Sequence of chain 3.A:
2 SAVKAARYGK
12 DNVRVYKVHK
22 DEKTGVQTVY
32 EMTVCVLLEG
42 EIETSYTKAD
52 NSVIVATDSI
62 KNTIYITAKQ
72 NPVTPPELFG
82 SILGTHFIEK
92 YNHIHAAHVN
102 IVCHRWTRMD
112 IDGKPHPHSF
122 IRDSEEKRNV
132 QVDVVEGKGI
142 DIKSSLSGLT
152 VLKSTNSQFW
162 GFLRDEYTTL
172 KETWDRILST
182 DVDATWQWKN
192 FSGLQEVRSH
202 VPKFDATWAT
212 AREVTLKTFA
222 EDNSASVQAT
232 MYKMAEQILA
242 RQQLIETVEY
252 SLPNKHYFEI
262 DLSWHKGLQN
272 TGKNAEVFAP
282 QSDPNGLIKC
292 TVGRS

Sequence of chain 4.A:
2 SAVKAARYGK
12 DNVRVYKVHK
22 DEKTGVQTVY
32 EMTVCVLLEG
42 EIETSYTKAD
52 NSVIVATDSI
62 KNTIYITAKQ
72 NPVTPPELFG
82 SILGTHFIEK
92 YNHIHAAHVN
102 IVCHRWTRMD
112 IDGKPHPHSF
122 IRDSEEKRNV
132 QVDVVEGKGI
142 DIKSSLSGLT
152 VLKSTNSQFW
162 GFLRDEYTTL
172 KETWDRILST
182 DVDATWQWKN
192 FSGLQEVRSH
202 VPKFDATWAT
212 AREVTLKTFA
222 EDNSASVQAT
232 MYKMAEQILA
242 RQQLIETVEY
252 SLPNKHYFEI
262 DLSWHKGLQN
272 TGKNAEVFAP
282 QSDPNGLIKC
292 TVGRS

A protein and the small-molecule ligand that binds it are described below.
Small molecule (SMILES): O=c1[nH]c(=O)c2[nH]c(=O)[nH]c2[nH]1

Binding-site contacts:
Ligand atom N3 contacts residue ASN255 of chain 3.A at 3.5 Å (h-bond).
Ligand atom O24 contacts residue LEU171 of chain 3.A at 3.5 Å.
Ligand atom N1 contacts residue AZI1 of chain 3.C at 3.2 Å (h-bond).
Ligand atom C5 contacts residue AZI1 of chain 3.C at 3.2 Å.
Ligand atom O11 contacts residue PHE160 of chain 3.A at 3.7 Å.
Ligand atom C8 contacts residue THR58 of chain 4.A at 3.3 Å.
Ligand atom O13 contacts residue ILE55 of chain 4.A at 3.5 Å.
Ligand atom C6 contacts residue GLN229 of chain 3.A at 3.7 Å.
Ligand atom C2 contacts residue ARG177 of chain 3.A at 3.5 Å.
Ligand atom O13 contacts residue THR58 of chain 4.A at 3.7 Å.
Ligand atom N3 contacts residue PHE160 of chain 3.A at 3.5 Å.
Ligand atom N1 contacts residue PHE160 of chain 3.A at 3.4 Å.
Ligand atom C2 contacts residue AZI1 of chain 3.C at 3.1 Å.
Ligand atom C6 contacts residue AZI1 of chain 3.C at 3.4 Å.
Ligand atom N3 contacts residue ARG177 of chain 3.A at 3.0 Å (salt-bridge).
Ligand atom O11 contacts residue ARG177 of chain 3.A at 2.9 Å (salt-bridge).
Ligand atom N1 contacts residue GLN229 of chain 3.A at 3.0 Å (h-bond).
Ligand atom N9 contacts residue PHE160 of chain 3.A at 3.5 Å.
Ligand atom O11 contacts residue VAL228 of chain 3.A at 2.9 Å (h-bond).
Ligand atom O24 contacts residue THR58 of chain 4.A at 3.2 Å (h-bond).
Ligand atom C4 contacts residue AZI1 of chain 3.C at 3.1 Å.
Ligand atom O11 contacts residue SER227 of chain 3.A at 3.4 Å.
Ligand atom N7 contacts residue PHE160 of chain 3.A at 3.5 Å.
Ligand atom O24 contacts residue ASP59 of chain 4.A at 2.9 Å (salt-bridge).
Ligand atom N3 contacts residue AZI1 of chain 3.C at 3.1 Å (h-bond).
Ligand atom C4 contacts residue ARG177 of chain 3.A at 3.7 Å.
Ligand atom N9 contacts residue AZI1 of chain 3.C at 3.5 Å (h-bond).
Ligand atom C6 contacts residue PHE160 of chain 3.A at 3.3 Å (hydrophobic).
Ligand atom O13 contacts residue TYR9 of chain 4.A at 3.7 Å.
Ligand atom C5 contacts residue PHE160 of chain 3.A at 3.3 Å (hydrophobic).
Ligand atom N7 contacts residue THR58 of chain 4.A at 2.8 Å (h-bond).
Ligand atom O13 contacts residue GLN229 of chain 3.A at 2.9 Å (h-bond).
Ligand atom C8 contacts residue AZI1 of chain 3.C at 3.6 Å.
Ligand atom O11 contacts residue GLN229 of chain 3.A at 3.7 Å.
Ligand atom C8 contacts residue PHE160 of chain 3.A at 3.6 Å (hydrophobic).
Ligand atom C2 contacts residue PHE160 of chain 3.A at 3.5 Å (hydrophobic).
Ligand atom C4 contacts residue PHE160 of chain 3.A at 3.3 Å (hydrophobic).
Ligand atom N7 contacts residue ALA57 of chain 4.A at 3.7 Å.
Ligand atom O24 contacts residue ALA57 of chain 4.A at 3.6 Å.
Ligand atom N7 contacts residue AZI1 of chain 3.C at 3.6 Å (h-bond).